This small molecule binds to this protein.
Small molecule (SMILES): CC(=O)N[C@@H]1[C@@H](O)[C@H](O)[C@@H](CO)O[C@H]1O

Sequence of chain 1.A:
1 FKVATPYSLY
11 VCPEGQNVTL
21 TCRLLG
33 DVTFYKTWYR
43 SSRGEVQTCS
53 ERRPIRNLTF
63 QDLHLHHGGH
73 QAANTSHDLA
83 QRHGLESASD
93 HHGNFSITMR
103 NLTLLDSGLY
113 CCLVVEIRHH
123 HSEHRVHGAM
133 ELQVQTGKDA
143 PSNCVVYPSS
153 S

Binding-site contacts:
Ligand atom C8 contacts residue GLY15 of chain 1.A at 3.7 Å.
Ligand atom O5 contacts residue ASN17 of chain 1.A at 2.3 Å (h-bond).
Ligand atom O6 contacts residue ARG102 of chain 1.A at 3.3 Å.
Ligand atom C5 contacts residue ASN17 of chain 1.A at 3.6 Å.
Ligand atom O7 contacts residue ASN17 of chain 1.A at 3.5 Å (h-bond).
Ligand atom O5 contacts residue ARG102 of chain 1.A at 2.8 Å (salt-bridge).
Ligand atom C1 contacts residue ASN17 of chain 1.A at 1.4 Å.
Ligand atom C6 contacts residue ARG102 of chain 1.A at 3.5 Å.
Ligand atom C1 contacts residue ARG102 of chain 1.A at 3.8 Å.
Ligand atom C3 contacts residue ASN17 of chain 1.A at 3.8 Å.
Ligand atom N2 contacts residue ASN17 of chain 1.A at 3.0 Å (h-bond).
Ligand atom C7 contacts residue GLN16 of chain 1.A at 4.1 Å.
Ligand atom O7 contacts residue GLN16 of chain 1.A at 4.1 Å.
Ligand atom C5 contacts residue ARG102 of chain 1.A at 3.7 Å.
Ligand atom C8 contacts residue GLN16 of chain 1.A at 3.6 Å.
Ligand atom C2 contacts residue ASN17 of chain 1.A at 2.5 Å.
Ligand atom C7 contacts residue ASN17 of chain 1.A at 3.4 Å.
Ligand atom C4 contacts residue ASN17 of chain 1.A at 4.2 Å.